This small molecule binds to this protein.
Small molecule (SMILES): CC(=O)N[C@@H]1[C@@H](O)[C@H](O)[C@@H](CO)O[C@H]1O

Sequence of chain 1.B:
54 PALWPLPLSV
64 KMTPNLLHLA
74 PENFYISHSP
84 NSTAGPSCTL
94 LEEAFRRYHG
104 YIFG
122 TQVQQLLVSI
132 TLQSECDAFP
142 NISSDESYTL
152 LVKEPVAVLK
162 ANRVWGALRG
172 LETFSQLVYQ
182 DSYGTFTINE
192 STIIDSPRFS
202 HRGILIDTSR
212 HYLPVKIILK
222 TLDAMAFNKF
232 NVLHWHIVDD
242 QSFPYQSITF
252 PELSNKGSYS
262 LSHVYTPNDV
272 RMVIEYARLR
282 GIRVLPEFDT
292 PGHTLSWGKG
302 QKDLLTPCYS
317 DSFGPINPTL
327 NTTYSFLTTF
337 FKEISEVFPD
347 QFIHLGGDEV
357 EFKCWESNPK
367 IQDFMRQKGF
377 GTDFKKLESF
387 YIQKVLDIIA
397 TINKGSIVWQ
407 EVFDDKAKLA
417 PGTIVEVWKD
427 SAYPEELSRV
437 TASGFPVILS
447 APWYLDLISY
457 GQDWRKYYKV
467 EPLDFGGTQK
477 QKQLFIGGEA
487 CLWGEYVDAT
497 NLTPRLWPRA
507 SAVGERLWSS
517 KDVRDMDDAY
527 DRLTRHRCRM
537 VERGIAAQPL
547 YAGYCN

Binding-site contacts:
Ligand atom C4 contacts residue ASN327 of chain 1.B at 4.3 Å.
Ligand atom N2 contacts residue ASN327 of chain 1.B at 3.0 Å (h-bond).
Ligand atom C3 contacts residue ASN327 of chain 1.B at 3.8 Å.
Ligand atom C5 contacts residue ASN327 of chain 1.B at 3.7 Å.
Ligand atom O7 contacts residue ASN327 of chain 1.B at 3.3 Å (h-bond).
Ligand atom C2 contacts residue ASN327 of chain 1.B at 2.4 Å.
Ligand atom O6 contacts residue ASN327 of chain 1.B at 4.4 Å.
Ligand atom O5 contacts residue ASN327 of chain 1.B at 2.4 Å (h-bond).
Ligand atom C7 contacts residue ASN327 of chain 1.B at 3.4 Å.
Ligand atom C1 contacts residue ASN327 of chain 1.B at 1.5 Å.